Sequence of chain 19.C:
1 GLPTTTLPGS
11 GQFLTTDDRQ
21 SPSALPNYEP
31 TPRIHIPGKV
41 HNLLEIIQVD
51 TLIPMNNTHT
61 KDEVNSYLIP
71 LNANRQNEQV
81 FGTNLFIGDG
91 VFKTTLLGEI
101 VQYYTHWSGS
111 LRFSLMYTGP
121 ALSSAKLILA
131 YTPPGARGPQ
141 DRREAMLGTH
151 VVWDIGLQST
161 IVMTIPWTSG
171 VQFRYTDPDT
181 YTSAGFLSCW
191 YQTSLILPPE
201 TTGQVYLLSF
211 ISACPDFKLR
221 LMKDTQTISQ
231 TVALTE

This small molecule binds to this protein.
Small molecule (SMILES): Cc1cc(CCCCCCCOc2ccc(C3=N[C@@H](C)CO3)cc2)on1

Sequence of chain 19.A:
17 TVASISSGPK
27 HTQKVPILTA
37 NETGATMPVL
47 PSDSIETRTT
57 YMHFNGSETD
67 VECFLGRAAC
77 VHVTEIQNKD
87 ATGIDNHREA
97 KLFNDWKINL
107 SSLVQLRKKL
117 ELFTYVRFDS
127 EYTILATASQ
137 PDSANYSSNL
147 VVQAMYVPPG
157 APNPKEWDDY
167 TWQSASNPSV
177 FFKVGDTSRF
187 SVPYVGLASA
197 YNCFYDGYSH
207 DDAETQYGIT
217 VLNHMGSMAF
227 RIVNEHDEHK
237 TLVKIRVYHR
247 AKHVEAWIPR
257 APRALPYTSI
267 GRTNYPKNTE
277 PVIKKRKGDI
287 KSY

Binding-site contacts:
Ligand atom C4A contacts residue ASN219 of chain 19.A at 3.5 Å.
Ligand atom C1B contacts residue MET221 of chain 19.A at 3.8 Å (hydrophobic).
Ligand atom N3A contacts residue ASN219 of chain 19.A at 3.0 Å (h-bond).
Ligand atom C3B contacts residue MET221 of chain 19.A at 3.8 Å (hydrophobic).
Ligand atom C6B contacts residue TYR197 of chain 19.A at 3.6 Å (hydrophobic).
Ligand atom N2 contacts residue PHE186 of chain 19.A at 3.7 Å.
Ligand atom CM1 contacts residue SER107 of chain 19.A at 3.9 Å.
Ligand atom C7C contacts residue TYR197 of chain 19.A at 3.8 Å (hydrophobic).
Ligand atom C4 contacts residue PHE186 of chain 19.A at 3.6 Å (hydrophobic).
Ligand atom C4B contacts residue LEU106 of chain 19.A at 3.7 Å (hydrophobic).
Ligand atom C6B contacts residue LEU106 of chain 19.A at 3.9 Å (hydrophobic).
Ligand atom C5B contacts residue TYR197 of chain 19.A at 3.7 Å (hydrophobic).
Ligand atom C3 contacts residue PHE186 of chain 19.A at 3.8 Å (hydrophobic).
Ligand atom C3 contacts residue PRO174 of chain 19.A at 3.8 Å (hydrophobic).
Ligand atom C5 contacts residue PHE186 of chain 19.A at 3.5 Å (hydrophobic).
Ligand atom C7C contacts residue TYR128 of chain 19.A at 3.6 Å (hydrophobic).
Ligand atom C3C contacts residue TYR128 of chain 19.A at 3.9 Å (hydrophobic).
Ligand atom C6C contacts residue MET221 of chain 19.A at 3.7 Å (hydrophobic).
Ligand atom C5C contacts residue TYR128 of chain 19.A at 3.5 Å (hydrophobic).
Ligand atom O1 contacts residue TYR152 of chain 19.A at 3.9 Å.
Ligand atom O1B contacts residue MET221 of chain 19.A at 3.4 Å.
Ligand atom C3C contacts residue VAL188 of chain 19.A at 3.3 Å (hydrophobic).
Ligand atom C4 contacts residue MET224 of chain 19.A at 3.8 Å (hydrophobic).
Ligand atom C31 contacts residue ALA150 of chain 19.A at 3.5 Å (hydrophobic).
Ligand atom C5 contacts residue TYR152 of chain 19.A at 3.8 Å (hydrophobic).
Ligand atom O1B contacts residue TYR128 of chain 19.A at 3.9 Å.
Ligand atom C2C contacts residue VAL188 of chain 19.A at 3.2 Å (hydrophobic).
Ligand atom C31 contacts residue PRO174 of chain 19.A at 3.4 Å (hydrophobic).
Ligand atom C2B contacts residue MET221 of chain 19.A at 3.5 Å (hydrophobic).
Ligand atom C5B contacts residue LEU106 of chain 19.A at 3.5 Å (hydrophobic).
Ligand atom C6C contacts residue VAL191 of chain 19.A at 3.2 Å (hydrophobic).
Ligand atom C31 contacts residue SER175 of chain 19.A at 3.6 Å.
Ligand atom C4C contacts residue TYR152 of chain 19.A at 3.8 Å (hydrophobic).
Ligand atom O1 contacts residue VAL188 of chain 19.A at 3.8 Å.
Ligand atom N2 contacts residue ALA24 of chain 19.C at 3.4 Å.
Ligand atom O1 contacts residue PHE186 of chain 19.A at 3.5 Å.
Ligand atom C31 contacts residue VAL176 of chain 19.A at 3.3 Å (hydrophobic).
Ligand atom C4 contacts residue TYR152 of chain 19.A at 3.9 Å (hydrophobic).
Ligand atom C5C contacts residue ILE104 of chain 19.A at 3.8 Å (hydrophobic).
Ligand atom O1 contacts residue ALA24 of chain 19.C at 3.6 Å.